A small-molecule ligand and the protein it binds are described below.
Small molecule (SMILES): Cc1ccc(C(=O)NC2CC2)cc1NC(=O)c1ccc(-c2ccccc2Cl)s1

Sequence of chain 1.C:
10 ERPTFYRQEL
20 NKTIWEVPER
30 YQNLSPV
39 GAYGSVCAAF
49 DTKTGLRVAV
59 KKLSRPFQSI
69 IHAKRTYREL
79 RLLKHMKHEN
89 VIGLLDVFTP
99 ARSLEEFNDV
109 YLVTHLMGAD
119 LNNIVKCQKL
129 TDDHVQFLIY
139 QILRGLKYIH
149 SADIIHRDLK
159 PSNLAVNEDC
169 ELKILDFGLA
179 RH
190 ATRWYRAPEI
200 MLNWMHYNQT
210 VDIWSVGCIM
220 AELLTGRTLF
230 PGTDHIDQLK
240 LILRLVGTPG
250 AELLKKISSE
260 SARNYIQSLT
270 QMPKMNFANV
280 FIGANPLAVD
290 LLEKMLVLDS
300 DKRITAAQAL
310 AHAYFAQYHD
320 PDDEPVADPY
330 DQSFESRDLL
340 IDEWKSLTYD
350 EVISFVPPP

Binding-site contacts:
Ligand atom C12 contacts residue PHE175 of chain 1.C at 3.8 Å (hydrophobic).
Ligand atom C23 contacts residue LEU114 of chain 1.C at 3.4 Å (hydrophobic).
Ligand atom C17 contacts residue HIS113 of chain 1.C at 3.7 Å.
Ligand atom C12 contacts residue ASP174 of chain 1.C at 3.7 Å.
Ligand atom C3 contacts residue LEU81 of chain 1.C at 3.7 Å (hydrophobic).
Ligand atom C3 contacts residue GLU77 of chain 1.C at 3.1 Å.
Ligand atom C4 contacts residue LYS59 of chain 1.C at 3.7 Å.
Ligand atom C4 contacts residue LEU110 of chain 1.C at 3.8 Å (hydrophobic).
Ligand atom C17 contacts residue LEU173 of chain 1.C at 3.8 Å (hydrophobic).
Ligand atom C9 contacts residue GLU77 of chain 1.C at 3.7 Å.
Ligand atom C13 contacts residue PHE175 of chain 1.C at 3.4 Å (hydrophobic).
Ligand atom C14 contacts residue PHE175 of chain 1.C at 3.6 Å (hydrophobic).
Ligand atom C7 contacts residue LYS59 of chain 1.C at 3.8 Å.
Ligand atom C19 contacts residue LEU114 of chain 1.C at 3.9 Å (hydrophobic).
Ligand atom C25 contacts residue GLY116 of chain 1.C at 3.5 Å.
Ligand atom C12 contacts residue GLU77 of chain 1.C at 3.6 Å.
Ligand atom C7 contacts residue LEU110 of chain 1.C at 3.6 Å (hydrophobic).
Ligand atom C14 contacts residue GLU77 of chain 1.C at 3.6 Å.
Ligand atom C26 contacts residue ASP118 of chain 1.C at 3.8 Å.
Ligand atom C16 contacts residue ALA57 of chain 1.C at 3.8 Å (hydrophobic).
Ligand atom O11 contacts residue ASP174 of chain 1.C at 2.8 Å (salt-bridge).
Ligand atom C17 contacts residue ALA57 of chain 1.C at 3.6 Å (hydrophobic).
Ligand atom CL1 contacts residue LEU173 of chain 1.C at 3.7 Å.
Ligand atom C24 contacts residue GLY116 of chain 1.C at 3.5 Å.
Ligand atom N10 contacts residue ASP174 of chain 1.C at 3.9 Å.
Ligand atom C7 contacts residue THR112 of chain 1.C at 3.5 Å.
Ligand atom O11 contacts residue ILE90 of chain 1.C at 3.4 Å.
Ligand atom C18 contacts residue LEU114 of chain 1.C at 3.2 Å (hydrophobic).
Ligand atom C3 contacts residue LYS59 of chain 1.C at 3.6 Å.
Ligand atom N10 contacts residue GLU77 of chain 1.C at 2.8 Å (salt-bridge).
Ligand atom C2 contacts residue GLU77 of chain 1.C at 3.7 Å.
Ligand atom C7 contacts residue ALA57 of chain 1.C at 3.5 Å (hydrophobic).
Ligand atom C5 contacts residue THR112 of chain 1.C at 3.5 Å.
Ligand atom C12 contacts residue LEU177 of chain 1.C at 3.8 Å (hydrophobic).
Ligand atom O21 contacts residue VAL44 of chain 1.C at 3.8 Å.
Ligand atom C25 contacts residue ALA117 of chain 1.C at 3.7 Å (hydrophobic).
Ligand atom C6 contacts residue THR112 of chain 1.C at 3.6 Å.
Ligand atom O11 contacts residue LEU173 of chain 1.C at 3.7 Å.
Ligand atom C9 contacts residue ASP174 of chain 1.C at 3.4 Å.
Ligand atom N8 contacts residue THR112 of chain 1.C at 3.1 Å (h-bond).